Sequence of chain 1.L:
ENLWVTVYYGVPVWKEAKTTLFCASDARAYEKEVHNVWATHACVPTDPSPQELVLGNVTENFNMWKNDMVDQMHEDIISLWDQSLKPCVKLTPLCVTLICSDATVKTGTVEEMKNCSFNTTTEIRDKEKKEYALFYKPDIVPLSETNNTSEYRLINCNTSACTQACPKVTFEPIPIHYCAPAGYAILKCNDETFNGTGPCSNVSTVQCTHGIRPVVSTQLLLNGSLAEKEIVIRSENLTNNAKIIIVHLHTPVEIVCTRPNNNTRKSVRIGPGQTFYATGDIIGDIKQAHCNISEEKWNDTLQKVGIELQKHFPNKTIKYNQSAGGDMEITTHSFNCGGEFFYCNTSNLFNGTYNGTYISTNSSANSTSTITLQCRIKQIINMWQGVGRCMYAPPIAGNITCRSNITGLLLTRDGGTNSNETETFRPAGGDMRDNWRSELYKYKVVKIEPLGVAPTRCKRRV

A small-molecule ligand and the protein it binds are described below.
Small molecule (SMILES): CC(=O)N[C@H]1[C@H](O[C@H]2[C@H](O)[C@@H](NC(C)=O)CO[C@@H]2CO)O[C@H](CO)[C@@H](O[C@@H]2O[C@H](CO)[C@@H](O)[C@H](O)[C@@H]2O)[C@@H]1O

Binding-site contacts:
Ligand atom C1 contacts residue ASN352 of chain 1.L at 1.4 Å.
Ligand atom C8 contacts residue GLN323 of chain 1.L at 3.2 Å.
Ligand atom O7 contacts residue SER348 of chain 1.L at 4.0 Å.
Ligand atom C3 contacts residue ASN352 of chain 1.L at 3.8 Å.
Ligand atom C8 contacts residue ASN352 of chain 1.L at 3.7 Å.
Ligand atom C5 contacts residue ASN352 of chain 1.L at 3.6 Å.
Ligand atom C7 contacts residue ASN349 of chain 1.L at 4.5 Å.
Ligand atom C2 contacts residue ASN352 of chain 1.L at 2.5 Å.
Ligand atom C7 contacts residue ASN352 of chain 1.L at 3.2 Å.
Ligand atom N2 contacts residue ASN352 of chain 1.L at 2.9 Å (h-bond).
Ligand atom O5 contacts residue ASN352 of chain 1.L at 2.3 Å (h-bond).
Ligand atom C7 contacts residue SER348 of chain 1.L at 4.2 Å.
Ligand atom O7 contacts residue ASN352 of chain 1.L at 3.6 Å.
Ligand atom C4 contacts residue ASN352 of chain 1.L at 4.2 Å.
Ligand atom O7 contacts residue ASN349 of chain 1.L at 3.9 Å.
Ligand atom C8 contacts residue SER348 of chain 1.L at 3.5 Å.